Binding-site contacts:
Ligand atom C18 contacts residue TYR112 of chain 28.B at 3.7 Å (hydrophobic).
Ligand atom C2 contacts residue TYR159 of chain 28.B at 3.5 Å (hydrophobic).
Ligand atom O23 contacts residue TYR112 of chain 28.B at 3.5 Å.
Ligand atom C10 contacts residue ILE110 of chain 28.B at 3.5 Å (hydrophobic).
Ligand atom C21 contacts residue PHE237 of chain 28.B at 3.7 Å (hydrophobic).
Ligand atom C21 contacts residue TYR112 of chain 28.B at 3.3 Å (hydrophobic).
Ligand atom C19 contacts residue TYR205 of chain 28.B at 3.7 Å (hydrophobic).
Ligand atom C7 contacts residue VAL196 of chain 28.B at 3.6 Å (hydrophobic).
Ligand atom N3 contacts residue TYR159 of chain 28.B at 3.9 Å.
Ligand atom C12 contacts residue PHE237 of chain 28.B at 3.5 Å (hydrophobic).
Ligand atom O22 contacts residue TYR205 of chain 28.B at 3.8 Å.
Ligand atom C17 contacts residue PHE237 of chain 28.B at 3.7 Å (hydrophobic).
Ligand atom C11 contacts residue ILE110 of chain 28.B at 3.6 Å (hydrophobic).
Ligand atom C3 contacts residue TYR159 of chain 28.B at 3.6 Å (hydrophobic).
Ligand atom N3 contacts residue LEU240 of chain 28.B at 3.5 Å.
Ligand atom C10 contacts residue MET132 of chain 28.B at 3.3 Å (hydrophobic).
Ligand atom N3 contacts residue ILE194 of chain 28.B at 3.6 Å.
Ligand atom C4 contacts residue TYR159 of chain 28.B at 3.5 Å (hydrophobic).
Ligand atom C13 contacts residue MET132 of chain 28.B at 3.8 Å (hydrophobic).
Ligand atom C13 contacts residue VAL199 of chain 28.B at 3.7 Å (hydrophobic).
Ligand atom C2 contacts residue ILE194 of chain 28.B at 3.5 Å (hydrophobic).
Ligand atom C4 contacts residue VAL196 of chain 28.B at 3.9 Å (hydrophobic).
Ligand atom C8 contacts residue VAL196 of chain 28.B at 3.6 Å (hydrophobic).
Ligand atom C20 contacts residue TYR205 of chain 28.B at 3.5 Å (hydrophobic).
Ligand atom O23 contacts residue PHE237 of chain 28.B at 3.8 Å.
Ligand atom C5 contacts residue VAL196 of chain 28.B at 3.8 Å (hydrophobic).
Ligand atom C25 contacts residue ASP236 of chain 28.B at 3.5 Å.
Ligand atom C17 contacts residue TYR112 of chain 28.B at 3.8 Å (hydrophobic).
Ligand atom N4 contacts residue LEU134 of chain 28.B at 3.7 Å.
Ligand atom O22 contacts residue TYR112 of chain 28.B at 3.5 Å.
Ligand atom C8 contacts residue VAL199 of chain 28.B at 3.7 Å (hydrophobic).
Ligand atom C7 contacts residue TYR159 of chain 28.B at 3.7 Å (hydrophobic).
Ligand atom N6 contacts residue VAL196 of chain 28.B at 3.9 Å.
Ligand atom C25 contacts residue SER206 of chain 28.B at 3.8 Å.
Ligand atom C11 contacts residue LEU134 of chain 28.B at 3.8 Å (hydrophobic).
Ligand atom C3 contacts residue ALA24 of chain 28.D at 3.5 Å (hydrophobic).
Ligand atom C18 contacts residue PHE237 of chain 28.B at 3.6 Å (hydrophobic).
Ligand atom O14 contacts residue MET132 of chain 28.B at 3.4 Å.
Ligand atom C1 contacts residue PRO181 of chain 28.B at 3.7 Å (hydrophobic).
Ligand atom N4 contacts residue LEU240 of chain 28.B at 3.6 Å.

Sequence of chain 28.B:
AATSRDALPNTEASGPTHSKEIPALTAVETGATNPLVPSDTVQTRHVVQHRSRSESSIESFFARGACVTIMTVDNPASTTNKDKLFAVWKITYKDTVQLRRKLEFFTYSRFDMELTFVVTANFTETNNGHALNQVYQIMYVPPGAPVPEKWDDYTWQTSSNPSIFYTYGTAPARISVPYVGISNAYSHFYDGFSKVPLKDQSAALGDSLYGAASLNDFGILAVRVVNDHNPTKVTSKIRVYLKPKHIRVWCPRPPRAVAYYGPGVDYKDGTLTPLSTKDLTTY

Sequence of chain 28.D:
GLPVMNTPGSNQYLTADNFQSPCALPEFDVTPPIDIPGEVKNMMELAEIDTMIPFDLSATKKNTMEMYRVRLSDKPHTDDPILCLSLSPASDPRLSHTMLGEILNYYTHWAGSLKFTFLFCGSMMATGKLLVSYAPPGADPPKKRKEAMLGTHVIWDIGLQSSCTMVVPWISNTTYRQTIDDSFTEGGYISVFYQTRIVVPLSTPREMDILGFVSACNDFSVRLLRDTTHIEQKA

This protein binds this small molecule.
Small molecule (SMILES): CCOC(=O)c1ccc(OCCC2CCN(c3ccc(C)nn3)CC2)cc1